Sequence of chain 1.H:
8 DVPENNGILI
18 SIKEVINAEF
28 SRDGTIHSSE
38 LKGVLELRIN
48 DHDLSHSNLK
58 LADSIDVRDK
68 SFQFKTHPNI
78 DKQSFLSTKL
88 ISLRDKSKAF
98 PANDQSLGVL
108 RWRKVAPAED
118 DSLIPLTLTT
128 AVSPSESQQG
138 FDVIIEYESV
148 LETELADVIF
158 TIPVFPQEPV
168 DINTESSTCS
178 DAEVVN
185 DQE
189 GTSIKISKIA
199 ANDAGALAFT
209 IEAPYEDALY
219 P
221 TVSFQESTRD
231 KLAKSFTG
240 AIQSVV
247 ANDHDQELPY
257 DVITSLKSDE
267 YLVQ

The small molecule below binds the protein below.
Small molecule (SMILES): C[Se]CC[C@H](NC(=O)[C@H](CCC(=O)O)NC(=O)[C@H](CC1=c2ccccc2=NC1)NC(=O)[C@H](CC(N)=O)NC(=O)[C@H](CC1=c2ccccc2=NC1)NC(=O)[C@H](CC(=O)O)NC(=O)[C@@H](N)CC(=O)O)C(=O)N[C@@H](CCC(=O)O)C(=O)N[C@@H](CC(=O)O)C(=O)O

Binding-site contacts:
Ligand atom O contacts residue ASN76 of chain 1.H at 2.7 Å (h-bond).
Ligand atom CH2 contacts residue ARG108 of chain 1.H at 3.7 Å.
Ligand atom CE2 contacts residue ARG108 of chain 1.H at 3.4 Å.
Ligand atom SE contacts residue ASP92 of chain 1.H at 3.7 Å.
Ligand atom O contacts residue LYS95 of chain 1.H at 3.3 Å.
Ligand atom N contacts residue ALA96 of chain 1.H at 2.8 Å (h-bond).
Ligand atom CE contacts residue ARG91 of chain 1.H at 3.7 Å.
Ligand atom CH2 contacts residue PHE97 of chain 1.H at 3.3 Å (hydrophobic).
Ligand atom N contacts residue ASN76 of chain 1.H at 3.5 Å (h-bond).
Ligand atom CD1 contacts residue HIS74 of chain 1.H at 3.6 Å.
Ligand atom C contacts residue ASN76 of chain 1.H at 3.7 Å.
Ligand atom O contacts residue ALA96 of chain 1.H at 2.9 Å (h-bond).
Ligand atom NE1 contacts residue HIS74 of chain 1.H at 3.1 Å (h-bond).
Ligand atom CB contacts residue ALA96 of chain 1.H at 3.3 Å (hydrophobic).
Ligand atom CE3 contacts residue PRO98 of chain 1.H at 3.7 Å (hydrophobic).
Ligand atom CB contacts residue GLU43 of chain 1.H at 3.6 Å.
Ligand atom CD2 contacts residue HIS74 of chain 1.H at 3.6 Å.
Ligand atom O contacts residue LYS95 of chain 1.H at 3.5 Å (salt-bridge).
Ligand atom C contacts residue ALA96 of chain 1.H at 3.5 Å (hydrophobic).
Ligand atom CA contacts residue ALA96 of chain 1.H at 3.3 Å (hydrophobic).
Ligand atom CG contacts residue ARG108 of chain 1.H at 3.5 Å.
Ligand atom CA contacts residue SER103 of chain 1.H at 3.7 Å.
Ligand atom OD2 contacts residue GLU43 of chain 1.H at 3.4 Å (salt-bridge).
Ligand atom OD2 contacts residue HIS53 of chain 1.H at 2.9 Å (h-bond).
Ligand atom CZ2 contacts residue THR73 of chain 1.H at 3.4 Å.
Ligand atom NE1 contacts residue ARG108 of chain 1.H at 3.2 Å (salt-bridge).
Ligand atom O contacts residue GLY105 of chain 1.H at 2.9 Å (h-bond).
Ligand atom CG contacts residue ASN76 of chain 1.H at 3.6 Å.
Ligand atom CD1 contacts residue ARG108 of chain 1.H at 3.3 Å.
Ligand atom CZ2 contacts residue HIS74 of chain 1.H at 3.5 Å.
Ligand atom NE1 contacts residue GLY105 of chain 1.H at 3.0 Å (h-bond).
Ligand atom CB contacts residue ARG108 of chain 1.H at 3.7 Å.
Ligand atom CZ3 contacts residue GLY105 of chain 1.H at 3.5 Å.
Ligand atom O contacts residue PRO98 of chain 1.H at 3.6 Å.
Ligand atom O contacts residue HIS74 of chain 1.H at 2.7 Å (h-bond).
Ligand atom OD2 contacts residue VAL41 of chain 1.H at 3.4 Å.
Ligand atom C contacts residue HIS74 of chain 1.H at 3.7 Å.
Ligand atom CD2 contacts residue ARG108 of chain 1.H at 3.5 Å.
Ligand atom CE2 contacts residue HIS74 of chain 1.H at 3.4 Å.
Ligand atom CZ3 contacts residue PHE97 of chain 1.H at 3.4 Å (hydrophobic).